A small-molecule ligand and the protein it binds are described below.
Small molecule (SMILES): O=c1[nH]c2cc(C(F)(F)F)c(N3CCOCC3)cc2n(CP(=O)(O)O)c1=O

Binding-site contacts:
Ligand atom FAH contacts residue GLU393 of chain 1.A at 3.2 Å.
Ligand atom NAP contacts residue THR471 of chain 1.A at 3.2 Å (h-bond).
Ligand atom CAT contacts residue THR471 of chain 1.A at 3.1 Å.
Ligand atom OAQ contacts residue LEU641 of chain 1.A at 3.9 Å.
Ligand atom FAF contacts residue GLU696 of chain 1.A at 3.5 Å.
Ligand atom OAA contacts residue THR471 of chain 1.A at 3.0 Å (h-bond).
Ligand atom OAC contacts residue SER645 of chain 1.A at 2.6 Å (h-bond).
Ligand atom NAP contacts residue PRO469 of chain 1.A at 3.1 Å (h-bond).
Ligand atom FAG contacts residue PRO469 of chain 1.A at 3.3 Å.
Ligand atom CAU contacts residue TYR441 of chain 1.A at 3.5 Å (hydrophobic).
Ligand atom CAI contacts residue TYR441 of chain 1.A at 3.7 Å (hydrophobic).
Ligand atom CAW contacts residue TYR441 of chain 1.A at 3.3 Å (hydrophobic).
Ligand atom NAY contacts residue TYR441 of chain 1.A at 3.5 Å.
Ligand atom OAD contacts residue SER645 of chain 1.A at 3.6 Å.
Ligand atom CAZ contacts residue TYR723 of chain 1.A at 3.7 Å (hydrophobic).
Ligand atom CAJ contacts residue TYR441 of chain 1.A at 3.5 Å (hydrophobic).
Ligand atom FAH contacts residue MET699 of chain 1.A at 3.4 Å.
Ligand atom OAE contacts residue SER645 of chain 1.A at 3.4 Å (h-bond).
Ligand atom FAF contacts residue MET699 of chain 1.A at 3.8 Å.
Ligand atom PBA contacts residue SER645 of chain 1.A at 3.5 Å.
Ligand atom CAJ contacts residue TYR723 of chain 1.A at 3.7 Å (hydrophobic).
Ligand atom CAV contacts residue PRO469 of chain 1.A at 3.9 Å (hydrophobic).
Ligand atom OAA contacts residue ARG476 of chain 1.A at 2.5 Å (salt-bridge).
Ligand atom OAE contacts residue GLY644 of chain 1.A at 3.6 Å.
Ligand atom OAA contacts residue TYR441 of chain 1.A at 3.9 Å.
Ligand atom CAS contacts residue TYR441 of chain 1.A at 3.6 Å (hydrophobic).
Ligand atom CAV contacts residue TYR441 of chain 1.A at 3.4 Å (hydrophobic).
Ligand atom CAJ contacts residue PRO469 of chain 1.A at 3.9 Å (hydrophobic).
Ligand atom CAT contacts residue PRO469 of chain 1.A at 3.9 Å (hydrophobic).
Ligand atom NAP contacts residue TYR441 of chain 1.A at 3.8 Å.
Ligand atom FAF contacts residue TYR723 of chain 1.A at 3.3 Å.
Ligand atom OAC contacts residue GLY644 of chain 1.A at 3.3 Å.
Ligand atom OAD contacts residue GLU696 of chain 1.A at 3.3 Å (salt-bridge).
Ligand atom FAH contacts residue TYR441 of chain 1.A at 3.7 Å.
Ligand atom CAT contacts residue TYR441 of chain 1.A at 3.6 Å (hydrophobic).
Ligand atom FAG contacts residue TYR723 of chain 1.A at 3.3 Å.
Ligand atom OAB contacts residue ARG476 of chain 1.A at 3.4 Å (salt-bridge).
Ligand atom OAA contacts residue PRO469 of chain 1.A at 3.9 Å.
Ligand atom CAT contacts residue ARG476 of chain 1.A at 3.9 Å.
Ligand atom FAG contacts residue TYR396 of chain 1.A at 3.8 Å.

Sequence of chain 1.A:
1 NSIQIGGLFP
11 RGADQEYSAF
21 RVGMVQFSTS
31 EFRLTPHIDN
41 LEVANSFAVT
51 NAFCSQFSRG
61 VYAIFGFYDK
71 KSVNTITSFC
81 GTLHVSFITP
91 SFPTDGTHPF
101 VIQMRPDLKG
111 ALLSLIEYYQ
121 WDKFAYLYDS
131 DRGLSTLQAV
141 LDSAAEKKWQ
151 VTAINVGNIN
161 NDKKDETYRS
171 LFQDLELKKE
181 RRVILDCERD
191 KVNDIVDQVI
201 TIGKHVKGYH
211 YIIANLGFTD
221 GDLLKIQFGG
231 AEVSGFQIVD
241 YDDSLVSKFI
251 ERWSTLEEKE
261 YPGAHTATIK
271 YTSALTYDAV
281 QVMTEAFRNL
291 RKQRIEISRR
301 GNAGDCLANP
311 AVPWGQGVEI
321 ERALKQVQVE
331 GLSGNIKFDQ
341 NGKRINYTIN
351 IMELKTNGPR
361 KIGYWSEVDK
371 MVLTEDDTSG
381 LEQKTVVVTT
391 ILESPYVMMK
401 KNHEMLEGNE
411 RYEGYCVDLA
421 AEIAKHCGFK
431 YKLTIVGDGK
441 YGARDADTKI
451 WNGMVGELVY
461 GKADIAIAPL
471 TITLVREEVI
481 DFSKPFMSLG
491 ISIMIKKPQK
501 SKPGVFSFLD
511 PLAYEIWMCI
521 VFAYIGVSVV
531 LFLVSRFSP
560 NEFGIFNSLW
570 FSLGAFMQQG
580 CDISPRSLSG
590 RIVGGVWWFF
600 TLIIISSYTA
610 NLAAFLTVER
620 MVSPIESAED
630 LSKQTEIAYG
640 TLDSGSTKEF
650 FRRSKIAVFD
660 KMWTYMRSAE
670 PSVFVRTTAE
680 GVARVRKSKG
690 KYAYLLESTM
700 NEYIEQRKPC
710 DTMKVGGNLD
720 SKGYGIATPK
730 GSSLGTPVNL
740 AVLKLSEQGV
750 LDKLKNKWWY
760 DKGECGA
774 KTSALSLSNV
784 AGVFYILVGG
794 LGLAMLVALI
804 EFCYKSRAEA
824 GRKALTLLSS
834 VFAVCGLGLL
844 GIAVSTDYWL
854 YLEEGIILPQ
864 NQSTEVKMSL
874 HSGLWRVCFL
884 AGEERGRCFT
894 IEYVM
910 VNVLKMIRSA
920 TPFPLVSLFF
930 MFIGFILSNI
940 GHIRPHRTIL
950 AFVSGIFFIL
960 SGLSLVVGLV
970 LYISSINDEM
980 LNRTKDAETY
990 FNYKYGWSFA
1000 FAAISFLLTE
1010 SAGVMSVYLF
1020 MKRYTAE